Sequence of chain 2.C:
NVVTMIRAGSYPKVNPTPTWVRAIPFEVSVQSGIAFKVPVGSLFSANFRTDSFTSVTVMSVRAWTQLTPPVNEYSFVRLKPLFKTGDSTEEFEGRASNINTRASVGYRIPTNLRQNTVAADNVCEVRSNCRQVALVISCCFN

Sequence of chain 1.BA:
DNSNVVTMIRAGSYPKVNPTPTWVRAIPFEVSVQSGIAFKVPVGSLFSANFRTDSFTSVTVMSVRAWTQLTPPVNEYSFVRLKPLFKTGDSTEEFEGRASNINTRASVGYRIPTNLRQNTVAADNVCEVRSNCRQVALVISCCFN

Binding-site contacts:
Ligand atom P contacts residue SER155 of chain 2.C at 3.4 Å.
Ligand atom O4' contacts residue VAL38 of chain 1.BA at 3.6 Å.
Ligand atom C2 contacts residue A2 of chain 1.HA at 3.6 Å.
Ligand atom O4 contacts residue A2 of chain 1.HA at 2.8 Å (h-bond).
Ligand atom N3 contacts residue A4 of chain 1.HA at 2.6 Å (h-bond).
Ligand atom N3 contacts residue A2 of chain 1.HA at 3.0 Å (h-bond).
Ligand atom O4 contacts residue A5 of chain 1.HA at 3.0 Å (h-bond).
Ligand atom O2 contacts residue A5 of chain 1.HA at 3.5 Å.
Ligand atom O3' contacts residue SER155 of chain 2.C at 3.2 Å (h-bond).
Ligand atom OP1 contacts residue SER155 of chain 2.C at 2.4 Å (h-bond).
Ligand atom C2' contacts residue VAL38 of chain 2.C at 3.6 Å (hydrophobic).
Ligand atom O2' contacts residue VAL38 of chain 2.C at 2.7 Å (h-bond).
Ligand atom O4 contacts residue A4 of chain 1.HA at 2.4 Å (h-bond).
Ligand atom O4 contacts residue A1 of chain 1.HA at 3.4 Å (h-bond).
Ligand atom O2' contacts residue THR36 of chain 1.BA at 2.1 Å (h-bond).
Ligand atom C2 contacts residue A4 of chain 1.HA at 3.4 Å.
Ligand atom C4 contacts residue A1 of chain 1.HA at 3.4 Å.
Ligand atom OP1 contacts residue THR21 of chain 2.DA at 3.1 Å.
Ligand atom C4 contacts residue A5 of chain 1.HA at 3.3 Å.
Ligand atom O2 contacts residue A1 of chain 1.HA at 2.7 Å (h-bond).
Ligand atom C2' contacts residue THR36 of chain 1.BA at 3.4 Å.
Ligand atom C4 contacts residue A3 of chain 1.HA at 2.9 Å.
Ligand atom C4 contacts residue A4 of chain 1.HA at 3.2 Å.
Ligand atom C2 contacts residue A1 of chain 1.HA at 3.2 Å.
Ligand atom N3 contacts residue A3 of chain 1.HA at 2.5 Å (h-bond).
Ligand atom N3 contacts residue A1 of chain 1.HA at 2.6 Å (h-bond).
Ligand atom C5' contacts residue ALA40 of chain 2.C at 3.6 Å (hydrophobic).
Ligand atom O2 contacts residue A2 of chain 1.HA at 3.5 Å.
Ligand atom O2 contacts residue A4 of chain 1.HA at 3.4 Å (h-bond).
Ligand atom C1' contacts residue A1 of chain 1.HA at 3.6 Å.
Ligand atom C4' contacts residue VAL19 of chain 2.DA at 3.2 Å (hydrophobic).
Ligand atom C2 contacts residue A5 of chain 1.HA at 3.4 Å.
Ligand atom OP1 contacts residue ARG79 of chain 2.C at 3.2 Å (salt-bridge).
Ligand atom C1' contacts residue VAL38 of chain 1.BA at 3.6 Å (hydrophobic).
Ligand atom O4 contacts residue A3 of chain 1.HA at 2.0 Å (h-bond).
Ligand atom O3' contacts residue SER17 of chain 2.DA at 3.5 Å (h-bond).
Ligand atom O2 contacts residue A3 of chain 1.HA at 3.3 Å.
Ligand atom C2 contacts residue A3 of chain 1.HA at 3.2 Å.
Ligand atom N1 contacts residue A3 of chain 1.HA at 3.5 Å (h-bond).
Ligand atom N3 contacts residue A5 of chain 1.HA at 3.2 Å (h-bond).

A protein and the small-molecule ligand that binds it are described below.
Small molecule (SMILES): O=c1ccn([C@@H]2O[C@H](CO[P](=O)(O)O[C@H]3[C@@H](O)[C@H](n4ccc(=O)[nH]c4=O)O[C@@H]3CO[P](=O)(O)O[C@H]3[C@@H](O)[C@H](n4ccc(=O)[nH]c4=O)O[C@@H]3CO[P](=O)(O)O[C@H]3[C@@H](O)[C@H](n4ccc(=O)[nH]c4=O)O[C@@H]3CO[P](=O)(O)O[C@H]3[C@@H](O)[C@H](n4ccc(=O)[nH]c4=O)O[C@@H]3COP(=O)=O)[C@@H](O)[C@H]2O)c(=O)[nH]1

Sequence of chain 2.DA:
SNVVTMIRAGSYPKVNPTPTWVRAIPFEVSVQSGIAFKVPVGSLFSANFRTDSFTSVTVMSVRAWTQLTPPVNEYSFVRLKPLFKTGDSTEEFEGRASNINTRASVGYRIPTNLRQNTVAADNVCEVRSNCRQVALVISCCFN